Binding-site contacts:
Ligand atom C1 contacts residue VAL144 of chain 1.B at 4.2 Å (hydrophobic).
Ligand atom C1 contacts residue ZN1 of chain 1.E at 3.2 Å.
Ligand atom C3 contacts residue LEU199 of chain 1.B at 3.5 Å (hydrophobic).
Ligand atom SE contacts residue HIS120 of chain 1.B at 3.0 Å.
Ligand atom SE contacts residue ZN1 of chain 1.E at 2.3 Å.
Ligand atom O1 contacts residue LEU199 of chain 1.B at 2.8 Å.
Ligand atom C4 contacts residue ALA122 of chain 1.B at 4.2 Å (hydrophobic).
Ligand atom C4 contacts residue HIS95 of chain 1.B at 3.9 Å.
Ligand atom C1 contacts residue HIS120 of chain 1.B at 4.1 Å.
Ligand atom C2 contacts residue VAL144 of chain 1.B at 4.1 Å (hydrophobic).
Ligand atom SE contacts residue THR200 of chain 1.B at 3.5 Å.
Ligand atom C5 contacts residue ALA122 of chain 1.B at 4.3 Å (hydrophobic).
Ligand atom C5 contacts residue GLN93 of chain 1.B at 2.5 Å.
Ligand atom C2 contacts residue LEU199 of chain 1.B at 2.7 Å (hydrophobic).
Ligand atom C contacts residue HIS95 of chain 1.B at 4.5 Å.
Ligand atom C4 contacts residue GLN93 of chain 1.B at 3.6 Å.
Ligand atom SE contacts residue TRP210 of chain 1.B at 3.5 Å.
Ligand atom O contacts residue TRP210 of chain 1.B at 4.4 Å.
Ligand atom O contacts residue VAL208 of chain 1.B at 4.4 Å.
Ligand atom C contacts residue VAL144 of chain 1.B at 3.3 Å (hydrophobic).
Ligand atom O contacts residue VAL144 of chain 1.B at 1.9 Å.
Ligand atom SE contacts residue HIS95 of chain 1.B at 3.6 Å.
Ligand atom O contacts residue ALA122 of chain 1.B at 3.9 Å.
Ligand atom SE contacts residue HIS97 of chain 1.B at 4.1 Å.
Ligand atom C2 contacts residue LEU142 of chain 1.B at 4.0 Å (hydrophobic).
Ligand atom C1 contacts residue HIS95 of chain 1.B at 3.0 Å.
Ligand atom C2 contacts residue VAL208 of chain 1.B at 4.4 Å (hydrophobic).
Ligand atom C4 contacts residue PHE92 of chain 1.B at 3.9 Å (hydrophobic).
Ligand atom C5 contacts residue HIS95 of chain 1.B at 3.0 Å.
Ligand atom C contacts residue TRP210 of chain 1.B at 4.4 Å (hydrophobic).
Ligand atom C contacts residue LEU199 of chain 1.B at 3.8 Å (hydrophobic).

A protein and the small-molecule ligand that binds it are described below.
Small molecule (SMILES): C=CCOC[C@@H](O)C[SeH]

Sequence of chain 1.B:
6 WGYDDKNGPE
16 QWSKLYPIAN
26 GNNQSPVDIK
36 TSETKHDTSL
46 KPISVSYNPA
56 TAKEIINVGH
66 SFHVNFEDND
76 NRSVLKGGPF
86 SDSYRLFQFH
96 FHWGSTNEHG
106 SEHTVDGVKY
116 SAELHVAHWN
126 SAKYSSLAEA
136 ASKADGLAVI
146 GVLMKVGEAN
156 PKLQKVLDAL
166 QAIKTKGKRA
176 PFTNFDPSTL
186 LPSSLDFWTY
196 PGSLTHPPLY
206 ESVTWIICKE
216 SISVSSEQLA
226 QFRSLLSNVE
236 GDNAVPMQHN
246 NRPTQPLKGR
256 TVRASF